The small molecule below binds the protein below.
Small molecule (SMILES): Nc1cc(CNC(=O)[C@@H]2CCCN2C(=O)[C@H](N)Cc2ccccc2)ccn1

Sequence of chain 1.A:
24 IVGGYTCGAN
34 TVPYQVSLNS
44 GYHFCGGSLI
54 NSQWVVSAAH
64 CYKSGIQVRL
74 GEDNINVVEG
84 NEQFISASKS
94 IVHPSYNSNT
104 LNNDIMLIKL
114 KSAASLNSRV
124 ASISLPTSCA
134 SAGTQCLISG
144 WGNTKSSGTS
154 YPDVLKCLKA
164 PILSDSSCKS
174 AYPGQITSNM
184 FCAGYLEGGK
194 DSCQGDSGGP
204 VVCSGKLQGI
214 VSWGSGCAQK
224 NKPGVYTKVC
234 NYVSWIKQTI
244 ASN

Binding-site contacts:
Ligand atom C14 contacts residue GLY219 of chain 1.A at 3.1 Å.
Ligand atom C11 contacts residue SER200 of chain 1.A at 3.5 Å.
Ligand atom N4 contacts residue SER195 of chain 1.A at 2.9 Å (h-bond).
Ligand atom C3 contacts residue LEU104 of chain 1.A at 4.0 Å (hydrophobic).
Ligand atom C9 contacts residue HIS63 of chain 1.A at 4.0 Å.
Ligand atom C11 contacts residue SER215 of chain 1.A at 3.8 Å.
Ligand atom C9 contacts residue SER215 of chain 1.A at 3.8 Å.
Ligand atom C17 contacts residue SER200 of chain 1.A at 4.0 Å.
Ligand atom N4 contacts residue TRP216 of chain 1.A at 3.8 Å.
Ligand atom N contacts residue GLY217 of chain 1.A at 2.7 Å (h-bond).
Ligand atom C17 contacts residue HIS63 of chain 1.A at 3.5 Å.
Ligand atom C15 contacts residue SER195 of chain 1.A at 3.3 Å.
Ligand atom C16 contacts residue TRP216 of chain 1.A at 4.0 Å (hydrophobic).
Ligand atom N3 contacts residue GLY217 of chain 1.A at 3.6 Å.
Ligand atom C13 contacts residue GLY217 of chain 1.A at 4.0 Å.
Ligand atom N4 contacts residue ASP194 of chain 1.A at 3.1 Å (salt-bridge).
Ligand atom C10 contacts residue SER215 of chain 1.A at 3.8 Å.
Ligand atom C15 contacts residue GLY217 of chain 1.A at 4.0 Å.
Ligand atom N2 contacts residue SER200 of chain 1.A at 3.3 Å (h-bond).
Ligand atom N4 contacts residue GLY227 of chain 1.A at 3.4 Å.
Ligand atom N2 contacts residue TRP216 of chain 1.A at 3.9 Å.
Ligand atom O contacts residue GLN197 of chain 1.A at 3.8 Å.
Ligand atom N3 contacts residue TRP216 of chain 1.A at 4.0 Å.
Ligand atom C8 contacts residue GLY217 of chain 1.A at 4.0 Å.
Ligand atom C16 contacts residue SER195 of chain 1.A at 3.6 Å.
Ligand atom N3 contacts residue SER195 of chain 1.A at 3.5 Å (h-bond).
Ligand atom C10 contacts residue SER200 of chain 1.A at 3.7 Å.
Ligand atom C16 contacts residue CYS196 of chain 1.A at 3.9 Å (hydrophobic).
Ligand atom C13 contacts residue CYS196 of chain 1.A at 4.0 Å (hydrophobic).
Ligand atom C11 contacts residue CYS196 of chain 1.A at 3.6 Å (hydrophobic).
Ligand atom C14 contacts residue GLY217 of chain 1.A at 3.6 Å.
Ligand atom C16 contacts residue VAL214 of chain 1.A at 3.9 Å (hydrophobic).
Ligand atom C12 contacts residue CYS196 of chain 1.A at 3.8 Å (hydrophobic).
Ligand atom C14 contacts residue CYS220 of chain 1.A at 3.9 Å (hydrophobic).
Ligand atom N3 contacts residue GLY219 of chain 1.A at 3.1 Å (h-bond).
Ligand atom N2 contacts residue SER215 of chain 1.A at 2.9 Å (h-bond).
Ligand atom O1 contacts residue GLY217 of chain 1.A at 3.3 Å (h-bond).
Ligand atom C15 contacts residue TRP216 of chain 1.A at 3.8 Å (hydrophobic).
Ligand atom O1 contacts residue TRP216 of chain 1.A at 3.3 Å.
Ligand atom C contacts residue GLY217 of chain 1.A at 3.7 Å.